Binding-site contacts:
Ligand atom C3 contacts residue GLU51 of chain 1.D at 4.3 Å.
Ligand atom C4 contacts residue GLU51 of chain 1.D at 3.4 Å.
Ligand atom C3 contacts residue GLN56 of chain 1.D at 3.8 Å.
Ligand atom C6 contacts residue HIS57 of chain 1.D at 3.5 Å.
Ligand atom O7 contacts residue ILE58 of chain 1.D at 4.4 Å.
Ligand atom O6 contacts residue HIS57 of chain 1.D at 3.6 Å.
Ligand atom O2 contacts residue LYS91 of chain 1.D at 4.4 Å.
Ligand atom C4 contacts residue LYS91 of chain 1.D at 3.8 Å.
Ligand atom O3 contacts residue GLN56 of chain 1.D at 3.2 Å (h-bond).
Ligand atom O6 contacts residue ASN14 of chain 1.D at 4.3 Å.
Ligand atom C6 contacts residue GLN61 of chain 1.D at 3.9 Å.
Ligand atom C3 contacts residue ASN90 of chain 1.D at 3.8 Å.
Ligand atom N2 contacts residue GLN56 of chain 1.D at 4.4 Å.
Ligand atom C3 contacts residue LYS91 of chain 1.D at 3.6 Å.
Ligand atom O4 contacts residue GLN56 of chain 1.D at 3.3 Å.
Ligand atom O4 contacts residue GLN56 of chain 1.D at 4.2 Å.
Ligand atom C5 contacts residue GLN56 of chain 1.D at 4.0 Å.
Ligand atom C5 contacts residue TRP88 of chain 1.D at 3.7 Å (hydrophobic).
Ligand atom C6 contacts residue GLN56 of chain 1.D at 3.4 Å.
Ligand atom C2 contacts residue ASN90 of chain 1.D at 4.0 Å.
Ligand atom C4 contacts residue TRP88 of chain 1.D at 3.5 Å (hydrophobic).
Ligand atom C6 contacts residue TRP88 of chain 1.D at 3.7 Å (hydrophobic).
Ligand atom O3 contacts residue TRP88 of chain 1.D at 3.6 Å.
Ligand atom O4 contacts residue LYS91 of chain 1.D at 2.9 Å (salt-bridge).
Ligand atom O6 contacts residue GLN61 of chain 1.D at 3.0 Å (h-bond).
Ligand atom O6 contacts residue ARG13 of chain 1.D at 4.4 Å.
Ligand atom O6 contacts residue TRP88 of chain 1.D at 4.0 Å.
Ligand atom C2 contacts residue LYS91 of chain 1.D at 3.8 Å.
Ligand atom C7 contacts residue ILE58 of chain 1.D at 4.1 Å (hydrophobic).
Ligand atom O4 contacts residue GLU51 of chain 1.D at 2.6 Å (salt-bridge).
Ligand atom O3 contacts residue LYS91 of chain 1.D at 2.8 Å (salt-bridge).
Ligand atom O3 contacts residue GLU51 of chain 1.D at 4.0 Å.
Ligand atom C8 contacts residue ILE58 of chain 1.D at 3.3 Å (hydrophobic).
Ligand atom C4 contacts residue GLN56 of chain 1.D at 4.3 Å.
Ligand atom C3 contacts residue TRP88 of chain 1.D at 3.5 Å (hydrophobic).
Ligand atom C1 contacts residue GLN56 of chain 1.D at 4.3 Å.
Ligand atom O5 contacts residue GLN56 of chain 1.D at 3.3 Å (h-bond).
Ligand atom O6 contacts residue GLN56 of chain 1.D at 2.9 Å (h-bond).
Ligand atom O2 contacts residue ASN90 of chain 1.D at 2.8 Å (h-bond).
Ligand atom O3 contacts residue ASN90 of chain 1.D at 2.8 Å (h-bond).

The protein below binds the small molecule below.
Small molecule (SMILES): CC(=O)N[C@H]1CO[C@H](CO)[C@@H](O[C@@H]2O[C@H](CO)[C@H](O)[C@H](O)[C@H]2O)[C@@H]1O

Sequence of chain 1.D:
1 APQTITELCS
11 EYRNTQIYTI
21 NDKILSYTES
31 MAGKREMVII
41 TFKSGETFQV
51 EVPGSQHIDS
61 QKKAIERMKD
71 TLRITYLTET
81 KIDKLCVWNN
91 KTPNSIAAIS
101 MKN